Sequence of chain 1.F:
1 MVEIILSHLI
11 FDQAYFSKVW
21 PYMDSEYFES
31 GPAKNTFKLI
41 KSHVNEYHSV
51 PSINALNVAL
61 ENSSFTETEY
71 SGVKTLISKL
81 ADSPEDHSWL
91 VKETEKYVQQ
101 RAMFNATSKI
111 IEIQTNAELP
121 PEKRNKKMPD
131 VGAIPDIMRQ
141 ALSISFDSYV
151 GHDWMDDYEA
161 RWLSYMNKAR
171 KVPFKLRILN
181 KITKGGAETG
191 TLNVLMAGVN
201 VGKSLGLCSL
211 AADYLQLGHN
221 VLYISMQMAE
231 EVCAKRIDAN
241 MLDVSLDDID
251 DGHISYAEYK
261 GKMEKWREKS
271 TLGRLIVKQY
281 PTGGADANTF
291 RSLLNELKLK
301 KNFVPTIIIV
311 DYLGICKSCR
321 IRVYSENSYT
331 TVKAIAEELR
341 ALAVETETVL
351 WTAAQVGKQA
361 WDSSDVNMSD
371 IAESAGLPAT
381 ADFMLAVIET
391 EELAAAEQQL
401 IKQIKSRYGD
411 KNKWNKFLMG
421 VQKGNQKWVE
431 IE

Sequence of chain 1.E:
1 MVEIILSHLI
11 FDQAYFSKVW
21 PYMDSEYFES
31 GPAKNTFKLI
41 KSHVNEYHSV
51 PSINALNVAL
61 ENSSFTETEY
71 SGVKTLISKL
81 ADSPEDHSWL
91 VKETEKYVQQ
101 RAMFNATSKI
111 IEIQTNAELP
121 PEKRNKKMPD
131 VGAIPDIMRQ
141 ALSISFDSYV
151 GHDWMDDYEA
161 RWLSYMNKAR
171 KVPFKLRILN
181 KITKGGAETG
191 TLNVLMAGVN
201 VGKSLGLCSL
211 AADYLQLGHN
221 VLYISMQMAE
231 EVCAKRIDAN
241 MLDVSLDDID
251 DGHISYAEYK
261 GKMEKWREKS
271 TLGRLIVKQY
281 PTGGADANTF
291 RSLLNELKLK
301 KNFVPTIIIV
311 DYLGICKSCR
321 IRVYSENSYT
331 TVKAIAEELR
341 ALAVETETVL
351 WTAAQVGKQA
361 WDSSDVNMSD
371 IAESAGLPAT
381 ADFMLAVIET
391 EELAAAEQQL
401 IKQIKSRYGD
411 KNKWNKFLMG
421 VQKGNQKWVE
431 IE

Binding-site contacts:
Ligand atom O2B contacts residue LYS203 of chain 1.F at 3.5 Å.
Ligand atom O3' contacts residue LYS423 of chain 1.F at 3.1 Å (salt-bridge).
Ligand atom O3B contacts residue MG1 of chain 1.T at 2.7 Å.
Ligand atom N6 contacts residue TYR408 of chain 1.E at 2.6 Å (h-bond).
Ligand atom O1A contacts residue ARG236 of chain 1.F at 2.4 Å (salt-bridge).
Ligand atom O2G contacts residue MG1 of chain 1.T at 3.4 Å.
Ligand atom PB contacts residue LYS203 of chain 1.F at 3.5 Å.
Ligand atom PB contacts residue MG1 of chain 1.T at 2.8 Å.
Ligand atom O1B contacts residue GLY202 of chain 1.F at 3.3 Å (h-bond).
Ligand atom O3G contacts residue MG1 of chain 1.T at 1.9 Å.
Ligand atom C3' contacts residue ASN200 of chain 1.F at 3.2 Å.
Ligand atom PG contacts residue MG1 of chain 1.T at 2.7 Å.
Ligand atom O3A contacts residue LYS203 of chain 1.F at 3.5 Å (salt-bridge).
Ligand atom O3G contacts residue GLN227 of chain 1.F at 2.4 Å (h-bond).
Ligand atom PA contacts residue ARG236 of chain 1.F at 3.4 Å.
Ligand atom N7 contacts residue ARG407 of chain 1.E at 3.0 Å (salt-bridge).
Ligand atom O1B contacts residue LYS203 of chain 1.F at 2.9 Å (salt-bridge).
Ligand atom C5 contacts residue TYR408 of chain 1.E at 3.5 Å (hydrophobic).
Ligand atom O3' contacts residue ASN200 of chain 1.F at 3.1 Å (h-bond).
Ligand atom O2A contacts residue MG1 of chain 1.T at 1.9 Å.
Ligand atom N7 contacts residue TYR408 of chain 1.E at 3.5 Å (h-bond).
Ligand atom C6 contacts residue TYR408 of chain 1.E at 3.2 Å (hydrophobic).
Ligand atom O1A contacts residue LEU205 of chain 1.F at 3.5 Å (h-bond).
Ligand atom C8 contacts residue ARG407 of chain 1.E at 3.4 Å.
Ligand atom C4 contacts residue GLY409 of chain 1.E at 3.5 Å.
Ligand atom O2' contacts residue ASP410 of chain 1.E at 3.4 Å (salt-bridge).
Ligand atom N3 contacts residue ASP410 of chain 1.E at 3.4 Å.
Ligand atom PA contacts residue MG1 of chain 1.T at 3.0 Å.
Ligand atom O1B contacts residue ASN200 of chain 1.F at 3.5 Å (h-bond).
Ligand atom O2' contacts residue LYS411 of chain 1.E at 2.7 Å (salt-bridge).
Ligand atom O3A contacts residue MG1 of chain 1.T at 3.4 Å.
Ligand atom C5' contacts residue GLY202 of chain 1.F at 3.5 Å.
Ligand atom O2B contacts residue MG1 of chain 1.T at 2.1 Å.
Ligand atom O2G contacts residue ARG407 of chain 1.E at 2.4 Å (salt-bridge).
Ligand atom C2 contacts residue ASP410 of chain 1.E at 3.4 Å.
Ligand atom O2B contacts residue SER204 of chain 1.F at 3.0 Å (h-bond).
Ligand atom C4' contacts residue LYS423 of chain 1.F at 3.4 Å.
Ligand atom O3A contacts residue GLY202 of chain 1.F at 3.2 Å (h-bond).
Ligand atom O1A contacts residue MG1 of chain 1.T at 3.5 Å.
Ligand atom O3B contacts residue ASN200 of chain 1.F at 3.2 Å (h-bond).

A small-molecule ligand and the protein it binds are described below.
Small molecule (SMILES): Nc1ncnc2c1ncn2[C@@H]1O[C@H](COP(=O)(O)OP(=O)(O)OP(O)(O)=S)[C@@H](O)[C@H]1O